A small-molecule ligand and the protein it binds are described below.
Small molecule (SMILES): Cc1ccc2oc(=O)cc(O)c2c1

Sequence of chain 2.B:
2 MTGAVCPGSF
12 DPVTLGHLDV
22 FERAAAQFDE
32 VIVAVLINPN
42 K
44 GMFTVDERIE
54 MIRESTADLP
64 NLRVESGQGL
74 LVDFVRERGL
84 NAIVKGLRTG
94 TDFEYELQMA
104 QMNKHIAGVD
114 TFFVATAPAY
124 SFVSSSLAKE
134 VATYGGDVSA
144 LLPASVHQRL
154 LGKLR

Binding-site contacts:
Ligand atom C05 contacts residue GLY9 of chain 2.B at 4.2 Å.
Ligand atom C02 contacts residue GLY72 of chain 2.B at 4.0 Å.
Ligand atom C05 contacts residue LEU37 of chain 2.B at 3.7 Å (hydrophobic).
Ligand atom C01 contacts residue LEU74 of chain 2.B at 4.0 Å (hydrophobic).
Ligand atom C08 contacts residue LEU37 of chain 2.B at 4.4 Å (hydrophobic).
Ligand atom C03 contacts residue GLY70 of chain 2.B at 4.1 Å.
Ligand atom C03 contacts residue ALA35 of chain 2.B at 4.0 Å (hydrophobic).
Ligand atom O12 contacts residue SER10 of chain 2.B at 4.3 Å.
Ligand atom O13 contacts residue LEU37 of chain 2.B at 3.8 Å.
Ligand atom C07 contacts residue LEU37 of chain 2.B at 3.8 Å (hydrophobic).
Ligand atom C02 contacts residue LEU74 of chain 2.B at 4.2 Å (hydrophobic).
Ligand atom C06 contacts residue LEU74 of chain 2.B at 4.2 Å (hydrophobic).
Ligand atom C08 contacts residue LEU74 of chain 2.B at 4.3 Å (hydrophobic).
Ligand atom O13 contacts residue PRO8 of chain 2.B at 3.5 Å.
Ligand atom O13 contacts residue ALA35 of chain 2.B at 4.3 Å.
Ligand atom C02 contacts residue GLY70 of chain 2.B at 4.3 Å.
Ligand atom O09 contacts residue LEU74 of chain 2.B at 4.0 Å.
Ligand atom C06 contacts residue LEU37 of chain 2.B at 3.8 Å (hydrophobic).
Ligand atom O12 contacts residue PRO8 of chain 2.B at 3.9 Å.
Ligand atom O13 contacts residue GLY9 of chain 2.B at 3.2 Å (h-bond).
Ligand atom C02 contacts residue LEU37 of chain 2.B at 3.9 Å (hydrophobic).
Ligand atom C04 contacts residue VAL36 of chain 2.B at 4.2 Å (hydrophobic).
Ligand atom C04 contacts residue PRO8 of chain 2.B at 4.1 Å (hydrophobic).
Ligand atom O09 contacts residue GLY72 of chain 2.B at 4.3 Å.
Ligand atom C01 contacts residue GLN71 of chain 2.B at 3.7 Å.
Ligand atom C07 contacts residue GLY72 of chain 2.B at 3.5 Å.
Ligand atom C01 contacts residue PHE77 of chain 2.B at 4.1 Å (hydrophobic).
Ligand atom O12 contacts residue GLY9 of chain 2.B at 3.2 Å.
Ligand atom C04 contacts residue ALA35 of chain 2.B at 3.5 Å (hydrophobic).
Ligand atom C03 contacts residue LEU37 of chain 2.B at 4.0 Å (hydrophobic).
Ligand atom C03 contacts residue LEU74 of chain 2.B at 4.3 Å (hydrophobic).
Ligand atom C04 contacts residue LEU37 of chain 2.B at 3.7 Å (hydrophobic).
Ligand atom C01 contacts residue GLY70 of chain 2.B at 3.7 Å.
Ligand atom C04 contacts residue GLY9 of chain 2.B at 4.2 Å.
Ligand atom C01 contacts residue LEU73 of chain 2.B at 4.1 Å (hydrophobic).
Ligand atom C11 contacts residue PRO8 of chain 2.B at 4.0 Å (hydrophobic).
Ligand atom C01 contacts residue GLY72 of chain 2.B at 3.4 Å.
Ligand atom C11 contacts residue GLY9 of chain 2.B at 3.8 Å.
Ligand atom C05 contacts residue PRO8 of chain 2.B at 3.9 Å (hydrophobic).
Ligand atom C07 contacts residue LEU74 of chain 2.B at 3.8 Å (hydrophobic).